The protein below binds the small molecule below.
Small molecule (SMILES): Nc1nc(=O)c2ncn([C@H]3C[C@H](O)[C@@H](CO)O3)c2[nH]1

Sequence of chain 1.A:
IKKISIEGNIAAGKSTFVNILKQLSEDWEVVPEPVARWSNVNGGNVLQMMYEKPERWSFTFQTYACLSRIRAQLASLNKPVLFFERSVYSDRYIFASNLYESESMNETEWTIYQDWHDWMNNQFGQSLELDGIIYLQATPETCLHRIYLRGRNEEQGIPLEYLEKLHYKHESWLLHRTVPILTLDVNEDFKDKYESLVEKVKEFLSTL

Binding-site contacts:
Ligand atom C3' contacts residue GLU216 of chain 1.A at 3.2 Å.
Ligand atom N1 contacts residue GLN116 of chain 1.A at 2.8 Å (h-bond).
Ligand atom C2 contacts residue PHE156 of chain 1.A at 3.6 Å (hydrophobic).
Ligand atom N1 contacts residue PHE156 of chain 1.A at 3.3 Å.
Ligand atom N1 contacts residue PHE115 of chain 1.A at 3.5 Å.
Ligand atom N2 contacts residue GLN116 of chain 1.A at 3.7 Å.
Ligand atom C6 contacts residue PHE156 of chain 1.A at 3.3 Å (hydrophobic).
Ligand atom C4 contacts residue PHE156 of chain 1.A at 3.7 Å (hydrophobic).
Ligand atom C5 contacts residue ARG123 of chain 1.A at 3.2 Å.
Ligand atom N3 contacts residue PHE156 of chain 1.A at 3.7 Å.
Ligand atom N2 contacts residue PHE115 of chain 1.A at 3.9 Å.
Ligand atom N7 contacts residue ARG123 of chain 1.A at 2.7 Å (salt-bridge).
Ligand atom N7 contacts residue GLU72 of chain 1.A at 3.3 Å (salt-bridge).
Ligand atom C2' contacts residue ILE49 of chain 1.A at 3.6 Å (hydrophobic).
Ligand atom O4' contacts residue LEU101 of chain 1.A at 3.3 Å.
Ligand atom C4' contacts residue GLU216 of chain 1.A at 3.6 Å.
Ligand atom C6 contacts residue GLN116 of chain 1.A at 3.6 Å.
Ligand atom N3 contacts residue PHE115 of chain 1.A at 3.4 Å.
Ligand atom C2 contacts residue PHE115 of chain 1.A at 3.3 Å (hydrophobic).
Ligand atom C8 contacts residue ARG147 of chain 1.A at 3.4 Å.
Ligand atom C8 contacts residue GLU72 of chain 1.A at 3.0 Å.
Ligand atom C6 contacts residue PHE115 of chain 1.A at 3.8 Å (hydrophobic).
Ligand atom O6 contacts residue PHE156 of chain 1.A at 3.3 Å.
Ligand atom O6 contacts residue GLN116 of chain 1.A at 2.9 Å (h-bond).
Ligand atom O5' contacts residue ARG147 of chain 1.A at 3.1 Å (salt-bridge).
Ligand atom O4' contacts residue TRP77 of chain 1.A at 3.6 Å.
Ligand atom N2 contacts residue MET104 of chain 1.A at 3.2 Å (h-bond).
Ligand atom C4 contacts residue PHE115 of chain 1.A at 3.7 Å (hydrophobic).
Ligand atom C8 contacts residue TRP77 of chain 1.A at 3.6 Å (hydrophobic).
Ligand atom C5 contacts residue PHE156 of chain 1.A at 3.6 Å (hydrophobic).
Ligand atom C5' contacts residue GLU72 of chain 1.A at 2.9 Å.
Ligand atom C5' contacts residue ARG213 of chain 1.A at 3.8 Å.
Ligand atom C2 contacts residue GLN116 of chain 1.A at 3.8 Å.
Ligand atom O3' contacts residue TYR105 of chain 1.A at 2.9 Å (h-bond).
Ligand atom O5' contacts residue GLU72 of chain 1.A at 2.1 Å (salt-bridge).
Ligand atom N2 contacts residue LEU160 of chain 1.A at 3.7 Å.
Ligand atom O3' contacts residue GLU216 of chain 1.A at 2.6 Å (salt-bridge).
Ligand atom C6 contacts residue ARG123 of chain 1.A at 3.1 Å.
Ligand atom O6 contacts residue ARG123 of chain 1.A at 2.5 Å (salt-bridge).
Ligand atom O6 contacts residue ASP152 of chain 1.A at 3.6 Å (salt-bridge).